Binding-site contacts:
Ligand atom O6 contacts residue GLU49 of chain 1.A at 3.7 Å.
Ligand atom C7 contacts residue ASN45 of chain 1.A at 3.6 Å.
Ligand atom O6 contacts residue ASN50 of chain 1.A at 3.7 Å.
Ligand atom C1 contacts residue ASN45 of chain 1.A at 1.4 Å.
Ligand atom C4 contacts residue ASN45 of chain 1.A at 4.2 Å.
Ligand atom O5 contacts residue ASN50 of chain 1.A at 3.3 Å (h-bond).
Ligand atom O7 contacts residue ASN45 of chain 1.A at 3.6 Å.
Ligand atom C1 contacts residue ASN50 of chain 1.A at 4.0 Å.
Ligand atom C6 contacts residue ASN50 of chain 1.A at 3.9 Å.
Ligand atom C8 contacts residue ARG326 of chain 1.A at 3.7 Å.
Ligand atom C5 contacts residue ASN50 of chain 1.A at 4.4 Å.
Ligand atom C6 contacts residue ARG53 of chain 1.A at 4.2 Å.
Ligand atom C6 contacts residue THR47 of chain 1.A at 4.1 Å.
Ligand atom C8 contacts residue ASP324 of chain 1.A at 4.3 Å.
Ligand atom O5 contacts residue ASN45 of chain 1.A at 2.2 Å (h-bond).
Ligand atom C2 contacts residue ASN45 of chain 1.A at 2.5 Å.
Ligand atom N2 contacts residue ASN45 of chain 1.A at 3.0 Å (h-bond).
Ligand atom O6 contacts residue THR47 of chain 1.A at 2.8 Å (h-bond).
Ligand atom O5 contacts residue THR47 of chain 1.A at 4.3 Å.
Ligand atom C3 contacts residue ASN45 of chain 1.A at 3.8 Å.
Ligand atom C5 contacts residue ASN45 of chain 1.A at 3.6 Å.

The protein below binds the small molecule below.
Small molecule (SMILES): CC(=O)N[C@H]1[C@H](O[C@H]2[C@H](O)[C@@H](NC(C)=O)CO[C@@H]2CO)O[C@H](CO)[C@@H](O)[C@@H]1O

Sequence of chain 1.A:
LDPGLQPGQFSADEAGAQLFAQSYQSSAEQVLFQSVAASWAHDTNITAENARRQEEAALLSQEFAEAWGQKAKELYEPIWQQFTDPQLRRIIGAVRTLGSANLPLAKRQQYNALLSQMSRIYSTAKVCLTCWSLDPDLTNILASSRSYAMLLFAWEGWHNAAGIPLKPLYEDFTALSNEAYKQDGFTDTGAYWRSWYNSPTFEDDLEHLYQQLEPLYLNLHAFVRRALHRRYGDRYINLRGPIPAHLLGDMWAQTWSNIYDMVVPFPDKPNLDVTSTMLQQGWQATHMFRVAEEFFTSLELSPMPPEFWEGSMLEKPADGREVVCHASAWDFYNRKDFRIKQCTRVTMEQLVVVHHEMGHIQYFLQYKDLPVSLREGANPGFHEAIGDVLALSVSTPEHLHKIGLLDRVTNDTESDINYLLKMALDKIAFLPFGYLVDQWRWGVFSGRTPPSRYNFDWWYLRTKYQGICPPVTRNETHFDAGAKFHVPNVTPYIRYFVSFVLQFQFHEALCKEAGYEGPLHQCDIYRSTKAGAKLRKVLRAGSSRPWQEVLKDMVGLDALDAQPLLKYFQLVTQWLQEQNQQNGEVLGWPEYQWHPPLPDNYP